Binding-site contacts:
Ligand atom N2 contacts residue ILE124 of chain 1.A at 3.6 Å.
Ligand atom O3A contacts residue GLY15 of chain 1.A at 3.3 Å (h-bond).
Ligand atom C2 contacts residue ASP123 of chain 1.A at 3.5 Å.
Ligand atom N1 contacts residue THR151 of chain 1.A at 3.6 Å (h-bond).
Ligand atom O6 contacts residue SER150 of chain 1.A at 3.2 Å (h-bond).
Ligand atom O1B contacts residue MG1 of chain 1.C at 2.1 Å.
Ligand atom O2' contacts residue THR151 of chain 1.A at 3.5 Å.
Ligand atom C6 contacts residue THR151 of chain 1.A at 3.6 Å.
Ligand atom PA contacts residue THR18 of chain 1.A at 3.5 Å.
Ligand atom O1G contacts residue PRO12 of chain 1.A at 3.3 Å.
Ligand atom O5' contacts residue THR18 of chain 1.A at 3.5 Å (h-bond).
Ligand atom PB contacts residue LYS16 of chain 1.A at 3.5 Å.
Ligand atom O2B contacts residue GLY15 of chain 1.A at 2.9 Å (h-bond).
Ligand atom O6 contacts residue ASN120 of chain 1.A at 3.1 Å (h-bond).
Ligand atom C2' contacts residue THR18 of chain 1.A at 3.5 Å.
Ligand atom N3B contacts residue MG1 of chain 1.C at 3.6 Å.
Ligand atom C8 contacts residue THR18 of chain 1.A at 3.5 Å.
Ligand atom O6 contacts residue VAL149 of chain 1.A at 3.5 Å.
Ligand atom O1B contacts residue LYS16 of chain 1.A at 3.5 Å (salt-bridge).
Ligand atom C4 contacts residue THR151 of chain 1.A at 3.5 Å.
Ligand atom O1A contacts residue THR17 of chain 1.A at 3.5 Å (h-bond).
Ligand atom O4' contacts residue MET121 of chain 1.A at 3.6 Å.
Ligand atom O6 contacts residue ASP123 of chain 1.A at 3.6 Å.
Ligand atom O1B contacts residue THR17 of chain 1.A at 2.8 Å (h-bond).
Ligand atom N1 contacts residue ASP123 of chain 1.A at 2.8 Å (salt-bridge).
Ligand atom N7 contacts residue ASN120 of chain 1.A at 3.0 Å (h-bond).
Ligand atom O2B contacts residue SER14 of chain 1.A at 2.7 Å (h-bond).
Ligand atom O2G contacts residue MG1 of chain 1.C at 2.1 Å.
Ligand atom O6 contacts residue MET121 of chain 1.A at 3.1 Å (h-bond).
Ligand atom O2B contacts residue ASN13 of chain 1.A at 3.4 Å (h-bond).
Ligand atom O1A contacts residue THR18 of chain 1.A at 2.5 Å (h-bond).
Ligand atom C8 contacts residue MET121 of chain 1.A at 3.6 Å (hydrophobic).
Ligand atom O1A contacts residue GLY15 of chain 1.A at 3.5 Å.
Ligand atom N3B contacts residue ASN13 of chain 1.A at 3.0 Å (h-bond).
Ligand atom O2B contacts residue LYS16 of chain 1.A at 2.9 Å (salt-bridge).
Ligand atom PG contacts residue MG1 of chain 1.C at 3.4 Å.
Ligand atom O1G contacts residue ASN13 of chain 1.A at 3.4 Å (h-bond).
Ligand atom PB contacts residue MG1 of chain 1.C at 3.2 Å.
Ligand atom O1G contacts residue LYS16 of chain 1.A at 2.9 Å (salt-bridge).
Ligand atom N2 contacts residue ASP123 of chain 1.A at 2.6 Å (salt-bridge).

Sequence of chain 1.A:
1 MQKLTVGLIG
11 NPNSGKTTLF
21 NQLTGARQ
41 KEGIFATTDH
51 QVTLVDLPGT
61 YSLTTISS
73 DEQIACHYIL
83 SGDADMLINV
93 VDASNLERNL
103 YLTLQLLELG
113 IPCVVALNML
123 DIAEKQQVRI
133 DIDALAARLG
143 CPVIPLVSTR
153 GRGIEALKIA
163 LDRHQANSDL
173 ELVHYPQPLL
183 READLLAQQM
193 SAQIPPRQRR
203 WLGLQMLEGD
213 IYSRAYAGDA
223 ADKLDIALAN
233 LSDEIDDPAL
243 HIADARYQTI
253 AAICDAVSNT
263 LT

The protein below binds the small molecule below.
Small molecule (SMILES): Nc1nc2c(ncn2[C@@H]2O[C@H](CO[P](=O)(O)O[P](=O)(O)NP(=O)(O)O)[C@@H](O)[C@H]2O)c(=O)[nH]1